Sequence of chain 1.B:
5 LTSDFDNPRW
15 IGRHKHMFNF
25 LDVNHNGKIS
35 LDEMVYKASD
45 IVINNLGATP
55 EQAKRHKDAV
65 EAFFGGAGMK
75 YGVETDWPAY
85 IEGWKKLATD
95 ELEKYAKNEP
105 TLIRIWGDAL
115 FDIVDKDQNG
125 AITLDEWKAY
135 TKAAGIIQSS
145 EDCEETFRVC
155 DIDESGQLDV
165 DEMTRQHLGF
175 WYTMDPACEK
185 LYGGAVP

Binding-site contacts:
Ligand atom O25 contacts residue TRP88 of chain 1.B at 3.1 Å (h-bond).
Ligand atom C13 contacts residue HIS171 of chain 1.B at 3.5 Å.
Ligand atom C28 contacts residue TYR134 of chain 1.B at 3.5 Å (hydrophobic).
Ligand atom C10 contacts residue TYR134 of chain 1.B at 3.4 Å (hydrophobic).
Ligand atom C22 contacts residue MET21 of chain 1.B at 3.5 Å (hydrophobic).
Ligand atom C3 contacts residue TYR186 of chain 1.B at 3.7 Å (hydrophobic).
Ligand atom O18 contacts residue TYR186 of chain 1.B at 3.3 Å (h-bond).
Ligand atom O17 contacts residue PHE115 of chain 1.B at 3.6 Å.
Ligand atom C14 contacts residue GLY111 of chain 1.B at 3.6 Å.
Ligand atom C12 contacts residue LEU114 of chain 1.B at 3.5 Å (hydrophobic).
Ligand atom O18 contacts residue HIS171 of chain 1.B at 2.9 Å.
Ligand atom O33 contacts residue TYR134 of chain 1.B at 3.1 Å.
Ligand atom C22 contacts residue TYR84 of chain 1.B at 3.2 Å (hydrophobic).
Ligand atom C31 contacts residue PHE68 of chain 1.B at 3.6 Å (hydrophobic).
Ligand atom C15 contacts residue HIS171 of chain 1.B at 3.4 Å.
Ligand atom C2 contacts residue TYR134 of chain 1.B at 3.4 Å (hydrophobic).
Ligand atom C22 contacts residue HIS18 of chain 1.B at 3.4 Å.
Ligand atom O17 contacts residue GLY111 of chain 1.B at 3.7 Å.
Ligand atom C22 contacts residue TRP88 of chain 1.B at 3.6 Å (hydrophobic).
Ligand atom C23 contacts residue HIS18 of chain 1.B at 3.2 Å.
Ligand atom O25 contacts residue HIS18 of chain 1.B at 2.8 Å (h-bond).
Ligand atom C13 contacts residue PHE115 of chain 1.B at 3.5 Å (hydrophobic).
Ligand atom C14 contacts residue HIS171 of chain 1.B at 3.5 Å.
Ligand atom C11 contacts residue LEU114 of chain 1.B at 3.6 Å (hydrophobic).
Ligand atom O34 contacts residue TYR186 of chain 1.B at 2.5 Å (h-bond).
Ligand atom O25 contacts residue TYR84 of chain 1.B at 2.6 Å (h-bond).
Ligand atom O34 contacts residue TRP131 of chain 1.B at 3.2 Å.
Ligand atom O34 contacts residue HIS171 of chain 1.B at 3.6 Å (h-bond).
Ligand atom N7 contacts residue MET21 of chain 1.B at 3.5 Å.
Ligand atom C9 contacts residue TRP110 of chain 1.B at 3.6 Å (hydrophobic).
Ligand atom C21 contacts residue TYR84 of chain 1.B at 3.0 Å (hydrophobic).
Ligand atom C30 contacts residue MET38 of chain 1.B at 3.6 Å (hydrophobic).
Ligand atom C19 contacts residue MET21 of chain 1.B at 3.6 Å (hydrophobic).
Ligand atom C24 contacts residue TRP175 of chain 1.B at 3.6 Å (hydrophobic).
Ligand atom C10 contacts residue LEU114 of chain 1.B at 3.6 Å (hydrophobic).
Ligand atom C23 contacts residue TRP88 of chain 1.B at 3.6 Å (hydrophobic).
Ligand atom O17 contacts residue MET167 of chain 1.B at 3.3 Å.
Ligand atom N1 contacts residue TYR134 of chain 1.B at 2.6 Å (h-bond).
Ligand atom C21 contacts residue MET21 of chain 1.B at 3.6 Å (hydrophobic).
Ligand atom C15 contacts residue GLY111 of chain 1.B at 3.4 Å.

This small molecule binds to this protein.
Small molecule (SMILES): O=C1N2C=C(c3ccc(O)cc3)N=C(Cc3ccccc3)C2=N[C@@]1(Cc1ccc(O)cc1)OO